This protein binds this small molecule.
Small molecule (SMILES): N=c1ccn([C@H]2C[C@H](O[P](=O)(O)OC[C@H]3O[C@@H](n4cnc5c(N)ncnc54)C[C@@H]3O[P](=O)(O)OC[C@H]3O[C@@H](n4cnc5c(N)ncnc54)C[C@@H]3O[P](=O)(O)OC[C@H]3O[C@@H](n4cnc5c(N)ncnc54)C[C@@H]3O)[C@@H](COP(=O)=O)O2)c(=O)[nH]1

Sequence of chain 48.A:
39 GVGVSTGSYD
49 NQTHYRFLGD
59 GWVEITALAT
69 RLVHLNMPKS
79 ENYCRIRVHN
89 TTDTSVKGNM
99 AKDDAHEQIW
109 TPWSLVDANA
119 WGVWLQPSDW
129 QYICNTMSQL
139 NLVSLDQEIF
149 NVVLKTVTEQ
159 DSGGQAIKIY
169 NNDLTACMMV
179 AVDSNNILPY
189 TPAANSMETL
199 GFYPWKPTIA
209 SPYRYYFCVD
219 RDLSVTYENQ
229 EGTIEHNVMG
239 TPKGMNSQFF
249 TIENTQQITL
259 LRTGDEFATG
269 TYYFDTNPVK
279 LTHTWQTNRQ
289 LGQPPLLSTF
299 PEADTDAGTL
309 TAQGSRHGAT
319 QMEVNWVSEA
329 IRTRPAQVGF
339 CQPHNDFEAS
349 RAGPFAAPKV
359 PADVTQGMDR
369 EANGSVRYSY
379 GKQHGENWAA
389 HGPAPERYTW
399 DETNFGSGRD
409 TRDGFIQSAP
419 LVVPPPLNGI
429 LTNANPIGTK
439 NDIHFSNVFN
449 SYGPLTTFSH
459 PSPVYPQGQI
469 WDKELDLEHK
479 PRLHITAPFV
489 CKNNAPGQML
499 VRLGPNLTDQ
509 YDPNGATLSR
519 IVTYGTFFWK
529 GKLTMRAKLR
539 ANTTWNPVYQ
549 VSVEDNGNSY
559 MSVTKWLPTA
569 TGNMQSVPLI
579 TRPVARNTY

Binding-site contacts:
Ligand atom OP1 contacts residue PRO276 of chain 48.A at 3.1 Å.
Ligand atom O5' contacts residue PRO276 of chain 48.A at 2.8 Å.
Ligand atom C6 contacts residue TRP60 of chain 48.A at 3.4 Å (hydrophobic).
Ligand atom OP2 contacts residue ASN139 of chain 48.A at 3.3 Å (h-bond).
Ligand atom N6 contacts residue ASP58 of chain 48.A at 4.3 Å.
Ligand atom C3' contacts residue PRO276 of chain 48.A at 3.2 Å (hydrophobic).
Ligand atom C8 contacts residue TRP60 of chain 48.A at 4.4 Å (hydrophobic).
Ligand atom N1 contacts residue TRP60 of chain 48.A at 3.5 Å.
Ligand atom P contacts residue ASN139 of chain 48.A at 3.7 Å.
Ligand atom P contacts residue PRO276 of chain 48.A at 3.8 Å.
Ligand atom N9 contacts residue TRP60 of chain 48.A at 3.8 Å.
Ligand atom OP1 contacts residue ASN139 of chain 48.A at 3.1 Å (h-bond).
Ligand atom O3' contacts residue GLN137 of chain 48.A at 2.1 Å (h-bond).
Ligand atom O5' contacts residue GLN137 of chain 48.A at 4.3 Å.
Ligand atom C2' contacts residue GLN137 of chain 48.A at 2.9 Å.
Ligand atom C5 contacts residue TRP60 of chain 48.A at 3.8 Å (hydrophobic).
Ligand atom OP2 contacts residue PRO276 of chain 48.A at 3.9 Å.
Ligand atom C4' contacts residue PRO276 of chain 48.A at 3.7 Å (hydrophobic).
Ligand atom C1' contacts residue GLN137 of chain 48.A at 4.0 Å.
Ligand atom C2 contacts residue TRP60 of chain 48.A at 3.4 Å (hydrophobic).
Ligand atom C2' contacts residue TRP60 of chain 48.A at 4.1 Å (hydrophobic).
Ligand atom O3' contacts residue PRO276 of chain 48.A at 3.4 Å.
Ligand atom C5' contacts residue PRO276 of chain 48.A at 3.7 Å (hydrophobic).
Ligand atom C4' contacts residue GLN137 of chain 48.A at 4.1 Å.
Ligand atom N7 contacts residue TRP60 of chain 48.A at 3.9 Å.
Ligand atom N6 contacts residue GLY57 of chain 48.A at 3.7 Å.
Ligand atom C1' contacts residue TRP60 of chain 48.A at 3.5 Å (hydrophobic).
Ligand atom N3 contacts residue TRP60 of chain 48.A at 3.0 Å.
Ligand atom C4 contacts residue TRP60 of chain 48.A at 3.5 Å (hydrophobic).
Ligand atom O5' contacts residue TRP60 of chain 48.A at 3.8 Å.
Ligand atom O4' contacts residue TRP60 of chain 48.A at 4.2 Å.
Ligand atom N6 contacts residue TRP60 of chain 48.A at 3.0 Å.
Ligand atom OP2 contacts residue GLN137 of chain 48.A at 3.8 Å.
Ligand atom C3' contacts residue GLN137 of chain 48.A at 2.6 Å.
Ligand atom O3' contacts residue TRP60 of chain 48.A at 4.4 Å.
Ligand atom OP1 contacts residue GLN137 of chain 48.A at 4.4 Å.
Ligand atom P contacts residue GLN137 of chain 48.A at 3.5 Å.
Ligand atom OP2 contacts residue TRP60 of chain 48.A at 4.4 Å.
Ligand atom OP2 contacts residue ARG534 of chain 48.A at 3.6 Å.
Ligand atom OP1 contacts residue ASN275 of chain 48.A at 4.5 Å.